Binding-site contacts:
Ligand atom CB contacts residue THR488 of chain 7.HA at 4.4 Å.
Ligand atom O contacts residue HIS409 of chain 7.HA at 3.6 Å.
Ligand atom CG contacts residue PRO536 of chain 7.HA at 4.5 Å (hydrophobic).
Ligand atom CE1 contacts residue LEU413 of chain 7.HA at 4.2 Å (hydrophobic).
Ligand atom OD1 contacts residue TYR533 of chain 7.HA at 3.4 Å.
Ligand atom CD1 contacts residue GLN538 of chain 7.HA at 3.1 Å.
Ligand atom CD contacts residue TYR537 of chain 7.HA at 4.5 Å (hydrophobic).
Ligand atom CA contacts residue ILE535 of chain 7.HA at 3.8 Å (hydrophobic).
Ligand atom CA contacts residue TYR537 of chain 7.HA at 4.5 Å (hydrophobic).
Ligand atom O contacts residue PRO536 of chain 7.HA at 3.8 Å.
Ligand atom CB contacts residue TYR537 of chain 7.HA at 3.0 Å (hydrophobic).
Ligand atom O contacts residue LEU534 of chain 7.HA at 4.3 Å.
Ligand atom CB contacts residue LEU534 of chain 7.HA at 4.3 Å (hydrophobic).
Ligand atom N contacts residue PRO536 of chain 7.HA at 4.2 Å.
Ligand atom ND2 contacts residue TYR533 of chain 7.HA at 3.7 Å.
Ligand atom CG1 contacts residue THR488 of chain 7.HA at 4.2 Å.
Ligand atom CB contacts residue GLU481 of chain 7.HA at 3.6 Å.
Ligand atom C contacts residue HIS409 of chain 7.HA at 4.4 Å.
Ligand atom CD1 contacts residue PHE402 of chain 7.HA at 4.0 Å (hydrophobic).
Ligand atom NE2 contacts residue PRO536 of chain 7.HA at 4.2 Å.
Ligand atom CD2 contacts residue MET485 of chain 7.HA at 4.0 Å (hydrophobic).
Ligand atom N contacts residue ILE535 of chain 7.HA at 3.7 Å.
Ligand atom CD1 contacts residue ILE535 of chain 7.HA at 4.0 Å (hydrophobic).
Ligand atom CG contacts residue TYR537 of chain 7.HA at 3.2 Å (hydrophobic).
Ligand atom CD2 contacts residue THR488 of chain 7.HA at 4.2 Å.
Ligand atom CD1 contacts residue THR488 of chain 7.HA at 4.2 Å.
Ligand atom CG contacts residue TYR533 of chain 7.HA at 3.3 Å (hydrophobic).
Ligand atom CD1 contacts residue ILE535 of chain 7.HA at 4.0 Å (hydrophobic).
Ligand atom CD1 contacts residue LEU413 of chain 7.HA at 4.1 Å (hydrophobic).
Ligand atom CB contacts residue ILE535 of chain 7.HA at 4.2 Å (hydrophobic).
Ligand atom CB contacts residue TYR533 of chain 7.HA at 3.6 Å (hydrophobic).
Ligand atom CD2 contacts residue ALA484 of chain 7.HA at 3.6 Å (hydrophobic).

Sequence of chain 7.HA:
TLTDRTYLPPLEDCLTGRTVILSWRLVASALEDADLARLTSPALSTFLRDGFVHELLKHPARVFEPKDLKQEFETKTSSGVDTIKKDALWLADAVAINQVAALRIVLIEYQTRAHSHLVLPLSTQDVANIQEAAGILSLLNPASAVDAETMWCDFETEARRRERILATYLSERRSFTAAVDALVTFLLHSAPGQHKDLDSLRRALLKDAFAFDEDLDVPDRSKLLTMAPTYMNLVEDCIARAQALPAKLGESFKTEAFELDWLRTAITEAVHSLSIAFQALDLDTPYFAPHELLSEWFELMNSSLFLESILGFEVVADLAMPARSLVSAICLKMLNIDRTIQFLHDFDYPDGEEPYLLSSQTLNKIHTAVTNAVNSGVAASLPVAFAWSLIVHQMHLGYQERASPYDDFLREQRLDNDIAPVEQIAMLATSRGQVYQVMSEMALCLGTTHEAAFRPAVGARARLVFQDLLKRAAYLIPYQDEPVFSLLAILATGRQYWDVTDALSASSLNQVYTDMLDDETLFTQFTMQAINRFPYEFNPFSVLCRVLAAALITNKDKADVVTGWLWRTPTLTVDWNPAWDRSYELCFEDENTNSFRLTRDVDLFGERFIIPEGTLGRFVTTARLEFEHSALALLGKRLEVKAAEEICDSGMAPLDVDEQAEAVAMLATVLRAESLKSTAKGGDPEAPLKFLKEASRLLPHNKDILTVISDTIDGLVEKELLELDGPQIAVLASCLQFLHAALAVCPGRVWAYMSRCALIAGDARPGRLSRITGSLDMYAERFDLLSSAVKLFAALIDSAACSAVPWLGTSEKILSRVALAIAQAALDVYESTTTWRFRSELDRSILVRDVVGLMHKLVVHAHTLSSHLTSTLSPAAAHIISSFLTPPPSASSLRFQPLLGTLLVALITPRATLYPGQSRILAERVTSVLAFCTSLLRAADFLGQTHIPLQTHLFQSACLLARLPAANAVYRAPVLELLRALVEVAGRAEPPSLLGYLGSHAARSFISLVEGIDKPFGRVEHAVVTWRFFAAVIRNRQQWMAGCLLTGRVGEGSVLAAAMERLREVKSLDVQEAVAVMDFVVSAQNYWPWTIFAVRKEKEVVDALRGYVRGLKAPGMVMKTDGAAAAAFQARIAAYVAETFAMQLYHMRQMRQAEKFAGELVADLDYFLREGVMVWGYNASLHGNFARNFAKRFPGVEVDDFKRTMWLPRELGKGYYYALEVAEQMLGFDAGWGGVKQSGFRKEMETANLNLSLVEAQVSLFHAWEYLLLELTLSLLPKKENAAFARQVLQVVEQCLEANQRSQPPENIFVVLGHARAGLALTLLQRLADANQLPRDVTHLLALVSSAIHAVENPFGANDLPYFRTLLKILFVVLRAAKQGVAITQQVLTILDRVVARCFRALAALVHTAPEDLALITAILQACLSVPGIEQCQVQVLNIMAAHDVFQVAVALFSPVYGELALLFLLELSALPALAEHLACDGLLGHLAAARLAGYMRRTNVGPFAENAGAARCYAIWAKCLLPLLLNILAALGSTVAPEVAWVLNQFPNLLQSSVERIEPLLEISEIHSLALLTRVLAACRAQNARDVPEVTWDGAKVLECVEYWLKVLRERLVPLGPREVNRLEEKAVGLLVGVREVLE

This protein binds this small molecule.
Small molecule (SMILES): CC[C@H](C)[C@H](NC(=O)[C@H](CO)NC(=O)[C@H](CC(=O)O)NC(=O)[C@@H](N)CCC(=O)O)C(=O)N[C@@H](CC(C)C)C(=O)N[C@@H](CCC(N)=O)C(=O)N1CCC[C@H]1C(=O)NCC(=O)N[C@@H](C)C(=O)N[C@@H](Cc1ccccc1)C(=O)N[C@@H](CO)C(=O)N[C@@H](C)C(=O)N[C@H](C=O)CC(N)=O